Sequence of chain 22.E:
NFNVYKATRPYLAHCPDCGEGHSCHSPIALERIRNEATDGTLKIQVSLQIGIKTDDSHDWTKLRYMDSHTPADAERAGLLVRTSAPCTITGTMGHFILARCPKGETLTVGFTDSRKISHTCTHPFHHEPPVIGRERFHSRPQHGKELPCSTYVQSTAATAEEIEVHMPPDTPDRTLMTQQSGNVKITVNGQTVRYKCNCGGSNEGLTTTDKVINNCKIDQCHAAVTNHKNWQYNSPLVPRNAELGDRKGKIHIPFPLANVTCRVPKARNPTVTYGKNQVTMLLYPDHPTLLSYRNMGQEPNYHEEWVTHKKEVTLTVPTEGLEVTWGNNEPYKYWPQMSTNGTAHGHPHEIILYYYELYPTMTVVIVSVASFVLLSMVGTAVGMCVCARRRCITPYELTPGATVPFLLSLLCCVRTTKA

Binding-site contacts:
Ligand atom C3 contacts residue ASN259 of chain 22.E at 3.7 Å.
Ligand atom N2 contacts residue ASN259 of chain 22.E at 3.0 Å (h-bond).
Ligand atom C1 contacts residue ASN259 of chain 22.E at 1.4 Å.
Ligand atom O7 contacts residue GLU117 of chain 22.D at 4.3 Å.
Ligand atom C6 contacts residue LYS115 of chain 22.D at 4.3 Å.
Ligand atom C8 contacts residue ASN259 of chain 22.E at 4.4 Å.
Ligand atom O7 contacts residue LYS181 of chain 22.D at 4.3 Å.
Ligand atom O5 contacts residue THR116 of chain 22.D at 3.8 Å.
Ligand atom C7 contacts residue ASN259 of chain 22.E at 3.1 Å.
Ligand atom C6 contacts residue THR116 of chain 22.D at 4.5 Å.
Ligand atom O6 contacts residue LYS115 of chain 22.D at 3.5 Å (salt-bridge).
Ligand atom O7 contacts residue ASN259 of chain 22.E at 2.7 Å (h-bond).
Ligand atom C5 contacts residue ASN259 of chain 22.E at 3.6 Å.
Ligand atom O6 contacts residue ASN259 of chain 22.E at 4.4 Å.
Ligand atom C2 contacts residue ASN259 of chain 22.E at 2.4 Å.
Ligand atom O6 contacts residue THR116 of chain 22.D at 3.2 Å (h-bond).
Ligand atom C4 contacts residue ASN259 of chain 22.E at 4.1 Å.
Ligand atom O5 contacts residue ASN259 of chain 22.E at 2.3 Å (h-bond).

This protein binds this small molecule.
Small molecule (SMILES): CC(=O)N[C@@H]1[C@@H](O)[C@H](O)[C@@H](CO)O[C@H]1O

Sequence of chain 22.D:
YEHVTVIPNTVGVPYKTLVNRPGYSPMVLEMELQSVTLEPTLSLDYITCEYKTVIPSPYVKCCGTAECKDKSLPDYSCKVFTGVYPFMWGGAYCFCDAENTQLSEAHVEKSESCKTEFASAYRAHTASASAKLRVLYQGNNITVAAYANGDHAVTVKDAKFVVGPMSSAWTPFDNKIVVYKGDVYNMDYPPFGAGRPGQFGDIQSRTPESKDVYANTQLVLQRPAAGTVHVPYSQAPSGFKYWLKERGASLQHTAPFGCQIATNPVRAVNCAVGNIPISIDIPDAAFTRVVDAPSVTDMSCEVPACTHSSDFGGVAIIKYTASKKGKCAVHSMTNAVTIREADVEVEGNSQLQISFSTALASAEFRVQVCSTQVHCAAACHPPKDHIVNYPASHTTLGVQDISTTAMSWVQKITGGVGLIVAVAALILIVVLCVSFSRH